The protein below binds the small molecule below.
Small molecule (SMILES): Cc1cc(=O)oc2cc(OCc3cn(Cc4ccc(Oc5ccccc5)c(O)c4)nn3)ccc12

Sequence of chain 1.A:
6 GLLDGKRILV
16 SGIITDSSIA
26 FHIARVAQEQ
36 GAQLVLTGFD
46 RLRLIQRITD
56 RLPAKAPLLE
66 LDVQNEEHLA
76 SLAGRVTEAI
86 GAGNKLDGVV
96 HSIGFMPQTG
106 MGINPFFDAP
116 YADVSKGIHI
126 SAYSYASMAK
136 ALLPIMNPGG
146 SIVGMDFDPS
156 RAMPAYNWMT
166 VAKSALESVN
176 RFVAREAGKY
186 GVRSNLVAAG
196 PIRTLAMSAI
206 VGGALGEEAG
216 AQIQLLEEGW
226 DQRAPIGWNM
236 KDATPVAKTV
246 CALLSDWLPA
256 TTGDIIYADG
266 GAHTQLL

Sequence of chain 1.B:
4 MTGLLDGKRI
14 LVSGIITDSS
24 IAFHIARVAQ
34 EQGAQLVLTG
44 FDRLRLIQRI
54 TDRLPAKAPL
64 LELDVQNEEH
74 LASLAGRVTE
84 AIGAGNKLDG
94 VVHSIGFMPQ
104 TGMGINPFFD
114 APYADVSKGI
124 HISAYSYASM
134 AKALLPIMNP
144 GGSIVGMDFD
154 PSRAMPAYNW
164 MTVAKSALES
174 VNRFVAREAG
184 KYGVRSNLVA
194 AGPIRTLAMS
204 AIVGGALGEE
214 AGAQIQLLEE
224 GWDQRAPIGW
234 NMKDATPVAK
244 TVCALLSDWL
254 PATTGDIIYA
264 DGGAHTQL

Binding-site contacts:
Ligand atom O contacts residue TYR161 of chain 1.A at 2.4 Å (h-bond).
Ligand atom C20 contacts residue ALA201 of chain 1.A at 3.6 Å (hydrophobic).
Ligand atom C22 contacts residue GLY99 of chain 1.A at 3.4 Å.
Ligand atom C4 contacts residue TYR161 of chain 1.A at 3.5 Å (hydrophobic).
Ligand atom C contacts residue NAD1 of chain 1.E at 3.5 Å.
Ligand atom C6 contacts residue ALA160 of chain 1.A at 3.6 Å (hydrophobic).
Ligand atom O contacts residue NAD1 of chain 1.E at 2.5 Å (h-bond).
Ligand atom C contacts residue TYR161 of chain 1.A at 3.3 Å (hydrophobic).
Ligand atom C6 contacts residue VAL206 of chain 1.A at 3.6 Å (hydrophobic).
Ligand atom N1 contacts residue VAL206 of chain 1.A at 3.4 Å.
Ligand atom C21 contacts residue ALA201 of chain 1.A at 3.5 Å (hydrophobic).
Ligand atom C23 contacts residue MET101 of chain 1.A at 3.5 Å (hydrophobic).
Ligand atom C16 contacts residue MET158 of chain 1.A at 3.1 Å (hydrophobic).
Ligand atom N2 contacts residue LEU221 of chain 1.A at 3.4 Å.
Ligand atom O3 contacts residue LEU220 of chain 1.A at 3.4 Å.
Ligand atom O1 contacts residue TYR161 of chain 1.A at 3.3 Å (h-bond).
Ligand atom C8 contacts residue PRO159 of chain 1.A at 3.5 Å (hydrophobic).
Ligand atom N1 contacts residue LEU221 of chain 1.A at 3.4 Å.
Ligand atom O4 contacts residue NAD1 of chain 1.E at 3.3 Å (h-bond).
Ligand atom C15 contacts residue MET158 of chain 1.A at 3.5 Å (hydrophobic).
Ligand atom C14 contacts residue LEU221 of chain 1.A at 3.5 Å (hydrophobic).
Ligand atom C3 contacts residue NAD1 of chain 1.E at 3.5 Å.
Ligand atom N2 contacts residue MET202 of chain 1.A at 3.5 Å.
Ligand atom O3 contacts residue GLN217 of chain 1.A at 3.3 Å (h-bond).
Ligand atom C3 contacts residue PHE152 of chain 1.A at 3.7 Å (hydrophobic).
Ligand atom C13 contacts residue LEU271 of chain 1.B at 3.7 Å (hydrophobic).
Ligand atom C20 contacts residue NAD1 of chain 1.E at 3.7 Å.
Ligand atom C17 contacts residue NAD1 of chain 1.E at 3.4 Å.
Ligand atom C22 contacts residue ILE205 of chain 1.A at 3.6 Å (hydrophobic).
Ligand atom C1 contacts residue NAD1 of chain 1.E at 3.5 Å.
Ligand atom O1 contacts residue PRO159 of chain 1.A at 3.0 Å (h-bond).
Ligand atom C7 contacts residue PRO159 of chain 1.A at 3.2 Å (hydrophobic).
Ligand atom C2 contacts residue NAD1 of chain 1.E at 3.3 Å.
Ligand atom C1 contacts residue TYR161 of chain 1.A at 3.4 Å (hydrophobic).
Ligand atom O4 contacts residue ALA201 of chain 1.A at 3.5 Å.
Ligand atom O2 contacts residue GLN217 of chain 1.A at 3.6 Å (h-bond).
Ligand atom C19 contacts residue NAD1 of chain 1.E at 3.7 Å.
Ligand atom C23 contacts residue ILE205 of chain 1.A at 3.7 Å (hydrophobic).
Ligand atom C22 contacts residue PHE100 of chain 1.A at 3.3 Å (hydrophobic).
Ligand atom O3 contacts residue LEU221 of chain 1.A at 3.5 Å (h-bond).